The protein below binds the small molecule below.
Small molecule (SMILES): Cc1cn([C@H]2C[C@H](O[P](=O)(O)OC[C@H]3O[C@@H](n4ccc(N)nc4=O)C[C@@H]3O[P](=O)(O)OC[C@H]3O[C@@H](n4cnc5c(=O)nc(N)[nH]c54)C[C@@H]3O[P](=O)(O)OC[C@H]3O[C@@H](n4cnc5c(=O)nc(N)[nH]c54)C[C@@H]3O)[C@@H](CO[P](=O)(O)O[C@H]3C[C@H](n4cnc5c(=O)nc(N)[nH]c54)O[C@@H]3COP(=O)(O)O)O2)c(=O)[nH]c1=O

Binding-site contacts:
Ligand atom OP2 contacts residue NA1 of chain 1.H at 3.8 Å.
Ligand atom OP2 contacts residue LYS35 of chain 1.A at 3.3 Å (salt-bridge).
Ligand atom C3' contacts residue LYS68 of chain 1.A at 3.8 Å.
Ligand atom OP2 contacts residue LYS68 of chain 1.A at 3.1 Å.
Ligand atom C1' contacts residue ALA38 of chain 1.A at 3.8 Å (hydrophobic).
Ligand atom OP1 contacts residue LYS68 of chain 1.A at 2.7 Å (salt-bridge).
Ligand atom OP1 contacts residue NA1 of chain 1.H at 2.4 Å (h-bond).
Ligand atom OP1 contacts residue ILE69 of chain 1.A at 3.0 Å (h-bond).
Ligand atom P contacts residue LYS68 of chain 1.A at 3.7 Å.
Ligand atom OP2 contacts residue GLY66 of chain 1.A at 3.7 Å.
Ligand atom P contacts residue NA1 of chain 1.H at 3.5 Å.
Ligand atom OP1 contacts residue GLY64 of chain 1.A at 2.9 Å (h-bond).
Ligand atom C5' contacts residue TYR39 of chain 1.A at 3.5 Å (hydrophobic).
Ligand atom C4' contacts residue GLY64 of chain 1.A at 3.4 Å.
Ligand atom OP3 contacts residue LYS35 of chain 1.A at 2.6 Å (salt-bridge).
Ligand atom N3 contacts residue ALA38 of chain 1.A at 3.5 Å.
Ligand atom C3' contacts residue GLY66 of chain 1.A at 3.7 Å.
Ligand atom OP1 contacts residue GLY66 of chain 1.A at 3.0 Å (h-bond).
Ligand atom P contacts residue GLY66 of chain 1.A at 3.7 Å.
Ligand atom P contacts residue LYS68 of chain 1.A at 3.8 Å.
Ligand atom C5' contacts residue GLY64 of chain 1.A at 3.3 Å.
Ligand atom P contacts residue ILE69 of chain 1.A at 3.8 Å.
Ligand atom OP1 contacts residue THR67 of chain 1.A at 3.5 Å (h-bond).
Ligand atom P contacts residue VAL65 of chain 1.A at 3.7 Å.
Ligand atom C6 contacts residue HIS34 of chain 1.A at 3.8 Å.
Ligand atom OP2 contacts residue LYS68 of chain 1.A at 3.8 Å.
Ligand atom P contacts residue LYS35 of chain 1.A at 3.5 Å.
Ligand atom P contacts residue GLY64 of chain 1.A at 3.7 Å.
Ligand atom OP1 contacts residue LYS68 of chain 1.A at 3.6 Å (salt-bridge).
Ligand atom O3' contacts residue GLY64 of chain 1.A at 3.6 Å.
Ligand atom OP1 contacts residue PRO63 of chain 1.A at 3.6 Å.
Ligand atom OP2 contacts residue VAL65 of chain 1.A at 3.8 Å.
Ligand atom OP2 contacts residue THR67 of chain 1.A at 3.6 Å.
Ligand atom OP1 contacts residue VAL65 of chain 1.A at 2.8 Å (h-bond).
Ligand atom O4' contacts residue ALA38 of chain 1.A at 3.5 Å.
Ligand atom O6 contacts residue HIS34 of chain 1.A at 3.6 Å.
Ligand atom O5' contacts residue GLY66 of chain 1.A at 3.5 Å.
Ligand atom OP1 contacts residue LEU62 of chain 1.A at 3.4 Å (h-bond).
Ligand atom O3' contacts residue ILE69 of chain 1.A at 3.4 Å.
Ligand atom C5' contacts residue GLY66 of chain 1.A at 3.5 Å.

Sequence of chain 1.A:
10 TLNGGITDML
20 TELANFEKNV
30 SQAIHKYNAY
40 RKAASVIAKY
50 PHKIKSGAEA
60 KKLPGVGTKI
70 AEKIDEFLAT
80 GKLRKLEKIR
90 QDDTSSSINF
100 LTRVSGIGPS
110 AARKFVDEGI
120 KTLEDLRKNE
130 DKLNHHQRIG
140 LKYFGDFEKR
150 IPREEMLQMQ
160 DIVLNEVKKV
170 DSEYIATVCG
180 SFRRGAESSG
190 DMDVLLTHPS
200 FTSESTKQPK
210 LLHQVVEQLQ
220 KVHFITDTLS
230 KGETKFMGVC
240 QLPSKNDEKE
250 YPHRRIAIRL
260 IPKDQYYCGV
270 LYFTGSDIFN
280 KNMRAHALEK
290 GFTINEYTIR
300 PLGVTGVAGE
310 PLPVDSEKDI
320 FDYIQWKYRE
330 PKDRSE